Binding-site contacts:
Ligand atom CD1 contacts residue GLU383 of chain 3.A at 3.4 Å.
Ligand atom N contacts residue GLN379 of chain 3.A at 2.9 Å (h-bond).
Ligand atom O contacts residue VAL468 of chain 3.A at 3.7 Å.
Ligand atom CB contacts residue GLU383 of chain 3.A at 3.6 Å.
Ligand atom CA contacts residue VAL467 of chain 3.A at 3.6 Å (hydrophobic).
Ligand atom CA contacts residue GLN379 of chain 3.A at 3.7 Å.
Ligand atom O contacts residue ASP469 of chain 3.A at 3.1 Å (salt-bridge).
Ligand atom CE contacts residue SER391 of chain 3.A at 4.1 Å.
Ligand atom CE2 contacts residue ALA394 of chain 3.A at 3.7 Å (hydrophobic).
Ligand atom CE2 contacts residue VAL382 of chain 3.A at 4.1 Å (hydrophobic).
Ligand atom CA contacts residue GLN379 of chain 3.A at 3.1 Å.
Ligand atom CZ contacts residue VAL468 of chain 3.A at 4.1 Å (hydrophobic).
Ligand atom CB contacts residue VAL467 of chain 3.A at 3.1 Å (hydrophobic).
Ligand atom O contacts residue GLN379 of chain 3.A at 3.1 Å (h-bond).
Ligand atom CA contacts residue VAL467 of chain 3.A at 3.6 Å (hydrophobic).
Ligand atom CD1 contacts residue VAL467 of chain 3.A at 3.8 Å (hydrophobic).
Ligand atom SE contacts residue ALA394 of chain 3.A at 3.9 Å.
Ligand atom C contacts residue GLN379 of chain 3.A at 3.7 Å.
Ligand atom CE1 contacts residue VAL382 of chain 3.A at 4.0 Å (hydrophobic).
Ligand atom N contacts residue ASP469 of chain 3.A at 3.5 Å.
Ligand atom C contacts residue ASP469 of chain 3.A at 3.7 Å.
Ligand atom C contacts residue VAL467 of chain 3.A at 3.8 Å (hydrophobic).
Ligand atom CB contacts residue GLN379 of chain 3.A at 3.6 Å.
Ligand atom N contacts residue VAL467 of chain 3.A at 2.8 Å (h-bond).
Ligand atom CE2 contacts residue ARG390 of chain 3.A at 3.4 Å.
Ligand atom CG contacts residue GLU383 of chain 3.A at 4.1 Å.
Ligand atom CD2 contacts residue ARG390 of chain 3.A at 4.0 Å.
Ligand atom CE1 contacts residue VAL467 of chain 3.A at 3.7 Å (hydrophobic).
Ligand atom CZ contacts residue VAL382 of chain 3.A at 3.8 Å (hydrophobic).
Ligand atom CE contacts residue ALA394 of chain 3.A at 3.7 Å (hydrophobic).
Ligand atom CE1 contacts residue VAL468 of chain 3.A at 3.9 Å (hydrophobic).
Ligand atom C contacts residue GLN379 of chain 3.A at 2.9 Å.
Ligand atom CA contacts residue ASP469 of chain 3.A at 3.5 Å.
Ligand atom O contacts residue GLN379 of chain 3.A at 3.2 Å (h-bond).
Ligand atom C contacts residue VAL467 of chain 3.A at 3.8 Å (hydrophobic).
Ligand atom C contacts residue GLN379 of chain 3.A at 3.1 Å.
Ligand atom O contacts residue VAL382 of chain 3.A at 4.0 Å.
Ligand atom CA contacts residue VAL467 of chain 3.A at 4.0 Å (hydrophobic).
Ligand atom O contacts residue GLN379 of chain 3.A at 2.7 Å (h-bond).
Ligand atom N contacts residue GLN379 of chain 3.A at 4.1 Å.

The protein below binds the small molecule below.
Small molecule (SMILES): C[Se]CC[C@H](N)C(=O)N[C@@H](Cc1ccccc1)C(=O)N[C@@H](CC(N)=O)C(=O)N[C@@H](Cc1ccccc1)C(=O)N[C@@H](CC(C)C)C(=O)NCC=O

Sequence of chain 3.A:
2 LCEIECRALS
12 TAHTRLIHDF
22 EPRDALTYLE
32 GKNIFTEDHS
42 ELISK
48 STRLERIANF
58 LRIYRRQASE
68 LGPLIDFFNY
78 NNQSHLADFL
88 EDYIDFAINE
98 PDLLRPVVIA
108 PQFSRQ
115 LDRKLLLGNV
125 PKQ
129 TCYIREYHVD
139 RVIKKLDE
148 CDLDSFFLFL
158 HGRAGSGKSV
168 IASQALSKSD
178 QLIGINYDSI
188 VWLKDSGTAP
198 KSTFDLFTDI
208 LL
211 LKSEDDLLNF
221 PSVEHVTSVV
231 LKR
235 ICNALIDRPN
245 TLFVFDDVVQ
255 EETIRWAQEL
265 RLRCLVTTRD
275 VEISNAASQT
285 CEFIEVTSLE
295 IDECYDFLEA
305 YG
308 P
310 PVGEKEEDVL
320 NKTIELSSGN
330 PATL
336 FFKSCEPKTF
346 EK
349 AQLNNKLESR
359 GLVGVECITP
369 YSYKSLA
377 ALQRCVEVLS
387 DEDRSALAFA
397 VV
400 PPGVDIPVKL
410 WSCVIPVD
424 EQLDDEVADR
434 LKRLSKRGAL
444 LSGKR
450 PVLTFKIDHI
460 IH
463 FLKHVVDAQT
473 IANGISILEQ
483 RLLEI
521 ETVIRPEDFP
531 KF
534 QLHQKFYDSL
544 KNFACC